Binding-site contacts:
Ligand atom O5 contacts residue PHE208 of chain 1.H at 3.8 Å.
Ligand atom C4 contacts residue SER248 of chain 1.H at 4.3 Å.
Ligand atom C1 contacts residue ASN252 of chain 1.H at 1.4 Å.
Ligand atom O6 contacts residue ASP211 of chain 1.H at 3.0 Å (salt-bridge).
Ligand atom C7 contacts residue ASN252 of chain 1.H at 4.0 Å.
Ligand atom C2 contacts residue ASN252 of chain 1.H at 2.5 Å.
Ligand atom N2 contacts residue ASN252 of chain 1.H at 3.0 Å (h-bond).
Ligand atom C8 contacts residue SER251 of chain 1.H at 3.8 Å.
Ligand atom C4 contacts residue ASN252 of chain 1.H at 4.2 Å.
Ligand atom O5 contacts residue ASN252 of chain 1.H at 2.4 Å (h-bond).
Ligand atom C6 contacts residue PHE208 of chain 1.H at 4.2 Å (hydrophobic).
Ligand atom C6 contacts residue ASP211 of chain 1.H at 3.7 Å.
Ligand atom O6 contacts residue SER207 of chain 1.H at 3.3 Å (h-bond).
Ligand atom C3 contacts residue ASN252 of chain 1.H at 3.8 Å.
Ligand atom O6 contacts residue LYS247 of chain 1.H at 4.0 Å.
Ligand atom O5 contacts residue SER248 of chain 1.H at 4.3 Å.
Ligand atom O6 contacts residue PHE208 of chain 1.H at 3.5 Å.
Ligand atom C7 contacts residue SER251 of chain 1.H at 3.8 Å.
Ligand atom N2 contacts residue SER251 of chain 1.H at 4.2 Å.
Ligand atom C5 contacts residue ASN252 of chain 1.H at 3.7 Å.
Ligand atom O7 contacts residue SER251 of chain 1.H at 3.2 Å.

Sequence of chain 1.H:
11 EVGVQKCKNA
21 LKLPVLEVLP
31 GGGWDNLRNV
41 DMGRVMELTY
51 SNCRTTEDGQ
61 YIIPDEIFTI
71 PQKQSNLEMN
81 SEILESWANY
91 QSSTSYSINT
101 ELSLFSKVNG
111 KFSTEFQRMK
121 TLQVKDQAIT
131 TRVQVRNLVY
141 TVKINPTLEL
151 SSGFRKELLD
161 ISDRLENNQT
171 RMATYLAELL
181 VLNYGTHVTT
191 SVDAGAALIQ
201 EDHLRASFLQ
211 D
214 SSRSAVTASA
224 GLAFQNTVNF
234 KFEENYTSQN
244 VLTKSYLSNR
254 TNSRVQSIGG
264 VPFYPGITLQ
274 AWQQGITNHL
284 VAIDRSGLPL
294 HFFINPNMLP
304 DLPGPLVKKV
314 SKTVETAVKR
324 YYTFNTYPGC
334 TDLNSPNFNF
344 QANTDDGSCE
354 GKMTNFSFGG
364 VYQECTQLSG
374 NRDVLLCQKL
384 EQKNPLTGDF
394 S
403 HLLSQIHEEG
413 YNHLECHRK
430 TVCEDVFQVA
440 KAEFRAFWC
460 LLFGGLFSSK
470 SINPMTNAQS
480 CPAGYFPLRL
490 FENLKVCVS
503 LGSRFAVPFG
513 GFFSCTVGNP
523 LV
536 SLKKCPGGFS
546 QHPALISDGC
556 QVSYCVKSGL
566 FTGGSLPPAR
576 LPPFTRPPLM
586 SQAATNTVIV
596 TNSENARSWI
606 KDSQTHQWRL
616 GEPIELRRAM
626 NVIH

A small-molecule ligand and the protein it binds are described below.
Small molecule (SMILES): CC(=O)N[C@H]1[C@H](O[C@H]2[C@H](O)[C@@H](NC(C)=O)CO[C@@H]2CO)O[C@H](CO)[C@@H](O)[C@@H]1O